Sequence of chain 1.G:
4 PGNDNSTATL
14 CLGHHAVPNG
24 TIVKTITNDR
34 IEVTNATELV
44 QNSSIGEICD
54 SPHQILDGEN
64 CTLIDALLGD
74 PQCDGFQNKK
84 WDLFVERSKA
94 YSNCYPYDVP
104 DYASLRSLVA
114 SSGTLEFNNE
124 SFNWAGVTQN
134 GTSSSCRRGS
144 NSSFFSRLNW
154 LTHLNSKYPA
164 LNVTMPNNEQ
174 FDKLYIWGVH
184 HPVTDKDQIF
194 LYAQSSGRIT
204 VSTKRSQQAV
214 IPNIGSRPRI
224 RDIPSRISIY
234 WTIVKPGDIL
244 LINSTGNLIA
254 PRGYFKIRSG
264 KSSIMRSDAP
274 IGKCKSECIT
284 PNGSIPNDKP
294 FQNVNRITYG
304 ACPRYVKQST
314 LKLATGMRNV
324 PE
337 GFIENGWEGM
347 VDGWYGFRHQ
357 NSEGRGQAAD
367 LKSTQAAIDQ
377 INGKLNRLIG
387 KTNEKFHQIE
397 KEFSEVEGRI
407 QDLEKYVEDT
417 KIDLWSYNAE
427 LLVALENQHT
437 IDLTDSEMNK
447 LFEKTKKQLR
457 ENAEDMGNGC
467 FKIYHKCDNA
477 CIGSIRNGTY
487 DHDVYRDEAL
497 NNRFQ

Binding-site contacts:
Ligand atom C2 contacts residue ASN285 of chain 1.G at 2.5 Å.
Ligand atom C7 contacts residue VAL297 of chain 1.G at 3.8 Å (hydrophobic).
Ligand atom O5 contacts residue ASN298 of chain 1.G at 4.2 Å.
Ligand atom C1 contacts residue VAL297 of chain 1.G at 4.2 Å (hydrophobic).
Ligand atom O7 contacts residue VAL297 of chain 1.G at 2.7 Å (h-bond).
Ligand atom O7 contacts residue ASN285 of chain 1.G at 3.7 Å.
Ligand atom O7 contacts residue ASN296 of chain 1.G at 4.1 Å.
Ligand atom C5 contacts residue ASN285 of chain 1.G at 3.7 Å.
Ligand atom C6 contacts residue ASN298 of chain 1.G at 4.4 Å.
Ligand atom O5 contacts residue ASN285 of chain 1.G at 2.4 Å (h-bond).
Ligand atom N2 contacts residue ASN285 of chain 1.G at 2.9 Å (h-bond).
Ligand atom C7 contacts residue ASN285 of chain 1.G at 3.5 Å.
Ligand atom C1 contacts residue ASN285 of chain 1.G at 1.4 Å.
Ligand atom C8 contacts residue ASN45 of chain 1.G at 4.1 Å.
Ligand atom C3 contacts residue ASN285 of chain 1.G at 3.8 Å.
Ligand atom C4 contacts residue ASN285 of chain 1.G at 4.3 Å.
Ligand atom C5 contacts residue ASN298 of chain 1.G at 4.3 Å.

The small molecule below binds the protein below.
Small molecule (SMILES): CC(=O)N[C@H]1[C@H](O[C@H]2[C@H](O)[C@@H](NC(C)=O)CO[C@@H]2CO)O[C@H](CO)[C@@H](O[C@@H]2O[C@H](CO)[C@@H](O)[C@H](O)[C@@H]2O)[C@@H]1O